Sequence of chain 4.A:
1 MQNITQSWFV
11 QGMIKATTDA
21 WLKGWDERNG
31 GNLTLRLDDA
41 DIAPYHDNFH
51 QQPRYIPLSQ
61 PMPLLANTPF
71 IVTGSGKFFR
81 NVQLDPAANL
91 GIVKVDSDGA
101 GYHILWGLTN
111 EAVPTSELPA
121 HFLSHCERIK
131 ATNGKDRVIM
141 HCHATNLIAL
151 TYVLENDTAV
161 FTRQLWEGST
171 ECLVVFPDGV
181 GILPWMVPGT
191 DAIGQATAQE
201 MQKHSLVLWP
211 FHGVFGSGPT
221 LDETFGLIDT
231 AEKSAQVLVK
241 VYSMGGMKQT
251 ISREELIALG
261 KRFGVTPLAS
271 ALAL

A protein and the small-molecule ligand that binds it are described below.
Small molecule (SMILES): O=C(CO)CO

Binding-site contacts:
Ligand atom O2 contacts residue HIS212 of chain 4.A at 3.9 Å.
Ligand atom O1 contacts residue GLU117 of chain 4.A at 2.7 Å (salt-bridge).
Ligand atom O1 contacts residue TRP209 of chain 4.A at 3.9 Å.
Ligand atom C1 contacts residue ASN32 of chain 4.A at 3.8 Å.
Ligand atom O2 contacts residue PO41 of chain 4.D at 0.5 Å (h-bond).
Ligand atom O2 contacts residue GLY31 of chain 4.A at 2.8 Å (h-bond).
Ligand atom C1 contacts residue HIS212 of chain 4.A at 4.0 Å.
Ligand atom C2 contacts residue PO41 of chain 4.C at 3.4 Å.
Ligand atom O1 contacts residue ZN1 of chain 4.B at 2.4 Å.
Ligand atom O3 contacts residue PO41 of chain 4.D at 1.2 Å (h-bond).
Ligand atom C2 contacts residue ASN32 of chain 4.A at 3.4 Å.
Ligand atom C1 contacts residue PO41 of chain 4.D at 0.4 Å.
Ligand atom C3 contacts residue PO41 of chain 4.D at 1.2 Å.
Ligand atom C3 contacts residue GLY30 of chain 4.A at 3.8 Å.
Ligand atom C3 contacts residue ASN32 of chain 4.A at 3.5 Å.
Ligand atom C1 contacts residue GOL1 of chain 4.G at 3.4 Å.
Ligand atom O2 contacts residue ZN1 of chain 4.B at 2.0 Å.
Ligand atom O2 contacts residue HIS143 of chain 4.A at 2.9 Å (h-bond).
Ligand atom O3 contacts residue ASN29 of chain 4.A at 3.0 Å (h-bond).
Ligand atom O3 contacts residue GOL1 of chain 4.G at 2.8 Å (h-bond).
Ligand atom C2 contacts residue PO41 of chain 4.D at 0.9 Å.
Ligand atom C3 contacts residue GOL1 of chain 4.G at 4.0 Å.
Ligand atom C3 contacts residue ASN29 of chain 4.A at 3.0 Å.
Ligand atom O2 contacts residue ASN32 of chain 4.A at 3.7 Å.
Ligand atom C2 contacts residue HIS141 of chain 4.A at 3.9 Å.
Ligand atom C3 contacts residue GLY31 of chain 4.A at 3.6 Å.
Ligand atom C1 contacts residue GLU117 of chain 4.A at 3.2 Å.
Ligand atom O2 contacts residue GLY30 of chain 4.A at 3.6 Å.
Ligand atom C1 contacts residue PO41 of chain 4.C at 3.5 Å.
Ligand atom O1 contacts residue PO41 of chain 4.D at 1.5 Å (h-bond).
Ligand atom O2 contacts residue HIS141 of chain 4.A at 3.1 Å (h-bond).
Ligand atom O1 contacts residue HIS212 of chain 4.A at 3.0 Å (h-bond).
Ligand atom C1 contacts residue ZN1 of chain 4.B at 2.9 Å.
Ligand atom O1 contacts residue HIS141 of chain 4.A at 3.4 Å (h-bond).
Ligand atom C2 contacts residue ZN1 of chain 4.B at 2.7 Å.
Ligand atom C2 contacts residue GLY31 of chain 4.A at 3.5 Å.
Ligand atom C2 contacts residue HIS143 of chain 4.A at 4.0 Å.
Ligand atom O1 contacts residue GOL1 of chain 4.G at 3.6 Å.
Ligand atom C3 contacts residue PO41 of chain 4.C at 2.4 Å.
Ligand atom O3 contacts residue PO41 of chain 4.C at 2.4 Å (h-bond).